Binding-site contacts:
Ligand atom N6 contacts residue LYS148 of chain 1.A at 3.8 Å.
Ligand atom OP1 contacts residue ARG70 of chain 1.A at 3.5 Å.
Ligand atom OP1 contacts residue ASN69 of chain 1.A at 4.2 Å.
Ligand atom O3' contacts residue LYS74 of chain 1.A at 3.8 Å.
Ligand atom O5' contacts residue LYS74 of chain 1.A at 3.7 Å.
Ligand atom O3' contacts residue ARG73 of chain 1.A at 3.7 Å.
Ligand atom C4' contacts residue ASP75 of chain 1.A at 3.7 Å.
Ligand atom O3' contacts residue ARG70 of chain 1.A at 4.0 Å.
Ligand atom O4' contacts residue ARG70 of chain 1.A at 3.9 Å.
Ligand atom OP1 contacts residue LYS74 of chain 1.A at 2.8 Å (salt-bridge).
Ligand atom P contacts residue ALA71 of chain 1.A at 3.9 Å.
Ligand atom C1' contacts residue ARG73 of chain 1.A at 4.2 Å.
Ligand atom N3 contacts residue ARG70 of chain 1.A at 3.5 Å.
Ligand atom C5' contacts residue ARG73 of chain 1.A at 3.7 Å.
Ligand atom C1' contacts residue ARG70 of chain 1.A at 4.0 Å.
Ligand atom C3' contacts residue ARG70 of chain 1.A at 4.2 Å.
Ligand atom O3' contacts residue ASP75 of chain 1.A at 4.2 Å.
Ligand atom O4' contacts residue ARG73 of chain 1.A at 3.4 Å (salt-bridge).
Ligand atom P contacts residue ARG73 of chain 1.A at 4.2 Å.
Ligand atom OP1 contacts residue LYS74 of chain 1.A at 3.4 Å.
Ligand atom C4' contacts residue ARG70 of chain 1.A at 3.6 Å.
Ligand atom OP1 contacts residue ILE72 of chain 1.A at 4.1 Å.
Ligand atom C5' contacts residue LYS74 of chain 1.A at 4.1 Å.
Ligand atom P contacts residue LYS74 of chain 1.A at 4.0 Å.
Ligand atom O3' contacts residue ARG70 of chain 1.A at 3.4 Å.
Ligand atom C2 contacts residue ARG73 of chain 1.A at 3.9 Å.
Ligand atom OP1 contacts residue ARG73 of chain 1.A at 3.4 Å.
Ligand atom O3' contacts residue ALA71 of chain 1.A at 3.6 Å (h-bond).
Ligand atom OP2 contacts residue ALA71 of chain 1.A at 4.0 Å.
Ligand atom C2 contacts residue ARG70 of chain 1.A at 3.8 Å.
Ligand atom C5' contacts residue ARG73 of chain 1.A at 3.8 Å.
Ligand atom C4' contacts residue ARG73 of chain 1.A at 3.6 Å.
Ligand atom P contacts residue LYS74 of chain 1.A at 3.9 Å.
Ligand atom O2 contacts residue ARG73 of chain 1.A at 2.7 Å (salt-bridge).
Ligand atom C5' contacts residue ASP75 of chain 1.A at 3.3 Å.
Ligand atom C4' contacts residue ALA71 of chain 1.A at 3.8 Å (hydrophobic).
Ligand atom OP2 contacts residue LYS74 of chain 1.A at 3.8 Å.
Ligand atom OP1 contacts residue ALA71 of chain 1.A at 3.1 Å (h-bond).
Ligand atom O4' contacts residue ARG70 of chain 1.A at 3.6 Å.
Ligand atom C5' contacts residue ALA71 of chain 1.A at 4.0 Å (hydrophobic).

Sequence of chain 1.A:
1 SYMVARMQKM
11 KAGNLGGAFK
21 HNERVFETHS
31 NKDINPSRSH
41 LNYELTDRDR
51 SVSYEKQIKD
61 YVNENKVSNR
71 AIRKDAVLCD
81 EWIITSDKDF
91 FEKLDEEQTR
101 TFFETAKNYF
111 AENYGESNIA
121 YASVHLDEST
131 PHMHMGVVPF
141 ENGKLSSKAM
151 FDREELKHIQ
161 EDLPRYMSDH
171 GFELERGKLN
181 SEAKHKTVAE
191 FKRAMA

The small molecule below binds the protein below.
Small molecule (SMILES): Cc1cn([C@H]2C[C@H](O[P](=O)(O)OC[C@H]3O[C@@H](n4cc(C)c(=O)[nH]c4=O)C[C@@H]3O[P](=O)(O)OC[C@H]3O[C@@H](n4cc(C)c(=O)[nH]c4=O)C[C@@H]3O[P](=O)(O)OC[C@H]3O[C@@H](n4cnc5c(N)ncnc54)C[C@@H]3O[P](=O)(O)OC[C@H]3O[C@@H](n4cc(C)c(=O)[nH]c4=O)C[C@@H]3O)[C@@H](CO[P](=O)(O)O[C@H]3C[C@H](n4ccc(N)nc4=O)O[C@@H]3CO[P](=O)(O)O[C@H]3C[C@H](n4cnc5c(N)ncnc54)O[C@@H]3CO)O2)c(=O)[nH]c1=O